Binding-site contacts:
Ligand atom C6 contacts residue TYR222 of chain 1.K at 3.4 Å (hydrophobic).
Ligand atom O5' contacts residue GLY140 of chain 1.K at 3.5 Å (h-bond).
Ligand atom O6 contacts residue ASN226 of chain 1.K at 3.4 Å (h-bond).
Ligand atom N3 contacts residue ASN204 of chain 1.K at 3.1 Å (h-bond).
Ligand atom O1A contacts residue GLN11 of chain 1.K at 2.9 Å (h-bond).
Ligand atom O1A contacts residue SER138 of chain 1.K at 3.1 Å (h-bond).
Ligand atom O1B contacts residue THR143 of chain 1.K at 3.6 Å.
Ligand atom N1 contacts residue ASN226 of chain 1.K at 2.6 Å (h-bond).
Ligand atom O1B contacts residue GLY144 of chain 1.K at 3.0 Å (h-bond).
Ligand atom O2A contacts residue CYS12 of chain 1.K at 3.5 Å (h-bond).
Ligand atom C2 contacts residue ASN226 of chain 1.K at 3.5 Å.
Ligand atom C5' contacts residue GLY140 of chain 1.K at 3.3 Å.
Ligand atom C3A contacts residue GLY140 of chain 1.K at 3.4 Å.
Ligand atom O5' contacts residue SER138 of chain 1.K at 2.4 Å (h-bond).
Ligand atom O2' contacts residue ASP177 of chain 1.K at 3.1 Å (salt-bridge).
Ligand atom O6 contacts residue TYR222 of chain 1.K at 3.4 Å.
Ligand atom C5 contacts residue TYR222 of chain 1.K at 3.5 Å (hydrophobic).
Ligand atom O3B contacts residue THR143 of chain 1.K at 3.4 Å (h-bond).
Ligand atom N1 contacts residue TYR222 of chain 1.K at 3.5 Å.
Ligand atom N2 contacts residue LEU225 of chain 1.K at 3.4 Å.
Ligand atom C5' contacts residue SER138 of chain 1.K at 3.4 Å.
Ligand atom O1A contacts residue GLY10 of chain 1.K at 3.6 Å.
Ligand atom O3G contacts residue ASN99 of chain 1.K at 2.8 Å (h-bond).
Ligand atom PA contacts residue SER138 of chain 1.K at 3.3 Å.
Ligand atom O6 contacts residue GLN15 of chain 1.K at 3.3 Å.
Ligand atom O1G contacts residue ALA97 of chain 1.K at 3.4 Å (h-bond).
Ligand atom O2' contacts residue ASN204 of chain 1.K at 3.2 Å (h-bond).
Ligand atom O5' contacts residue CYS12 of chain 1.K at 3.3 Å.
Ligand atom O4' contacts residue CYS12 of chain 1.K at 3.5 Å.
Ligand atom O2A contacts residue GLN11 of chain 1.K at 3.5 Å.
Ligand atom PG contacts residue THR143 of chain 1.K at 3.5 Å.
Ligand atom O2B contacts residue GLY10 of chain 1.K at 3.4 Å.
Ligand atom C6 contacts residue ASN226 of chain 1.K at 3.4 Å.
Ligand atom O2B contacts residue GLN11 of chain 1.K at 2.5 Å (h-bond).
Ligand atom O1A contacts residue CYS12 of chain 1.K at 2.4 Å (h-bond).
Ligand atom O1B contacts residue GLY10 of chain 1.K at 3.4 Å.
Ligand atom PA contacts residue CYS12 of chain 1.K at 3.4 Å.
Ligand atom O1B contacts residue GLY140 of chain 1.K at 3.5 Å (h-bond).
Ligand atom O1G contacts residue THR143 of chain 1.K at 2.4 Å (h-bond).
Ligand atom C4 contacts residue CYS12 of chain 1.K at 3.6 Å (hydrophobic).

The protein below binds the small molecule below.
Small molecule (SMILES): Nc1nc2c(ncn2[C@@H]2O[C@H](CO[P](=O)(O)C[P](=O)(O)OP(=O)(O)O)[C@@H](O)[C@H]2O)c(=O)[nH]1

Sequence of chain 1.K:
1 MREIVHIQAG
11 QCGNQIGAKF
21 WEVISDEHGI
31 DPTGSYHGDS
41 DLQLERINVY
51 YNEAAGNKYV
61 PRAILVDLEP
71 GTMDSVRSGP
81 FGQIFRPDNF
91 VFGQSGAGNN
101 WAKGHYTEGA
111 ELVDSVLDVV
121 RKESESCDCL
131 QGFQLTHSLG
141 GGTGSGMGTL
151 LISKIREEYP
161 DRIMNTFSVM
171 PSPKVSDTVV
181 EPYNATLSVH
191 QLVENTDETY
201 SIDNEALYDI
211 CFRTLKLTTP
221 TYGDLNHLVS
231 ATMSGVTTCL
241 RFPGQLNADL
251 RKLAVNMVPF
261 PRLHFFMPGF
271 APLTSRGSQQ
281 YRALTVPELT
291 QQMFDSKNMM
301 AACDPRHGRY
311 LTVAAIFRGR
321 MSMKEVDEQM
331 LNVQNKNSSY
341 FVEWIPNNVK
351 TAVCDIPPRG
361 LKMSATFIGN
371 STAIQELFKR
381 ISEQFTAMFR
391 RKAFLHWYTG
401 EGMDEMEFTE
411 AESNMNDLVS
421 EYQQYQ